The protein below binds the small molecule below.
Small molecule (SMILES): Cc1ncc(COP(=O)(O)O)c(C/N=C2\CONC2=O)c1O

Binding-site contacts:
Ligand atom N contacts residue TYR113 of chain 3.A at 3.4 Å.
Ligand atom O4P contacts residue GLY88 of chain 3.A at 3.5 Å.
Ligand atom P contacts residue GLY88 of chain 3.A at 3.4 Å.
Ligand atom O1P contacts residue ILE89 of chain 3.A at 2.9 Å (h-bond).
Ligand atom O1P contacts residue ARG60 of chain 1.A at 2.8 Å (salt-bridge).
Ligand atom ND contacts residue VAL338 of chain 3.A at 3.6 Å.
Ligand atom O2P contacts residue ARG60 of chain 1.A at 2.9 Å (salt-bridge).
Ligand atom O contacts residue LEU340 of chain 3.A at 3.3 Å.
Ligand atom ND contacts residue SER339 of chain 3.A at 2.9 Å (h-bond).
Ligand atom C5 contacts residue TYR113 of chain 3.A at 3.5 Å (hydrophobic).
Ligand atom C4A contacts residue TYR113 of chain 3.A at 3.5 Å (hydrophobic).
Ligand atom O1P contacts residue GLY88 of chain 3.A at 3.0 Å (h-bond).
Ligand atom CB contacts residue LYS210 of chain 3.A at 3.1 Å.
Ligand atom O3P contacts residue THR209 of chain 3.A at 2.8 Å (h-bond).
Ligand atom CA contacts residue LYS210 of chain 3.A at 3.3 Å.
Ligand atom O3P contacts residue GLY88 of chain 3.A at 3.0 Å (h-bond).
Ligand atom O3P contacts residue TYR58 of chain 1.A at 3.5 Å (h-bond).
Ligand atom C contacts residue SER339 of chain 3.A at 3.7 Å.
Ligand atom P contacts residue TYR58 of chain 1.A at 3.6 Å.
Ligand atom CB contacts residue TYR113 of chain 3.A at 3.3 Å (hydrophobic).
Ligand atom C3 contacts residue TYR113 of chain 3.A at 3.6 Å (hydrophobic).
Ligand atom N1 contacts residue THR187 of chain 3.A at 3.7 Å.
Ligand atom C4 contacts residue TYR113 of chain 3.A at 3.5 Å (hydrophobic).
Ligand atom C6 contacts residue ASP185 of chain 3.A at 3.4 Å.
Ligand atom CA contacts residue TYR113 of chain 3.A at 3.3 Å (hydrophobic).
Ligand atom OG contacts residue SER339 of chain 3.A at 3.6 Å (h-bond).
Ligand atom O2P contacts residue TYR58 of chain 1.A at 2.5 Å (h-bond).
Ligand atom O contacts residue ARG374 of chain 3.A at 2.9 Å (salt-bridge).
Ligand atom O1P contacts residue SER87 of chain 3.A at 3.4 Å.
Ligand atom N contacts residue LYS210 of chain 3.A at 3.3 Å.
Ligand atom P contacts residue SER207 of chain 3.A at 3.5 Å.
Ligand atom N1 contacts residue ASP185 of chain 3.A at 2.6 Å (salt-bridge).
Ligand atom C4A contacts residue LYS210 of chain 3.A at 3.4 Å.
Ligand atom C2 contacts residue ASP185 of chain 3.A at 3.5 Å.
Ligand atom C5A contacts residue TYR113 of chain 3.A at 3.6 Å (hydrophobic).
Ligand atom P contacts residue ARG60 of chain 1.A at 3.7 Å.
Ligand atom C2A contacts residue ASP185 of chain 3.A at 3.5 Å.
Ligand atom O4P contacts residue SER207 of chain 3.A at 3.1 Å (h-bond).
Ligand atom OG contacts residue VAL338 of chain 3.A at 3.7 Å.
Ligand atom O3P contacts residue SER207 of chain 3.A at 2.7 Å (h-bond).

Sequence of chain 3.A:
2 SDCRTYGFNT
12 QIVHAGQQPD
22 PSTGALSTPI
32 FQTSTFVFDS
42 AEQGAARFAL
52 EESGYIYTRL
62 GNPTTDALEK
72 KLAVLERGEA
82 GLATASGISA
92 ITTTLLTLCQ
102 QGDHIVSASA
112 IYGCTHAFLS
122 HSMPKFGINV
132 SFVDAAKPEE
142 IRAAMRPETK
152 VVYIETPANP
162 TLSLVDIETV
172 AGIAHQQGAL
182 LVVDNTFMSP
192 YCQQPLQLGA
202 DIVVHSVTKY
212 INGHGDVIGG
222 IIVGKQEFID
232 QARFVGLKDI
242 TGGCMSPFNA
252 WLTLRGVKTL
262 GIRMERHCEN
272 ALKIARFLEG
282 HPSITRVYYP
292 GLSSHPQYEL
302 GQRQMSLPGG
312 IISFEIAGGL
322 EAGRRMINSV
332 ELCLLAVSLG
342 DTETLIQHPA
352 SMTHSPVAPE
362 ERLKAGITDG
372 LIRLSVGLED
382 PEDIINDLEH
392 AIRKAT

Sequence of chain 1.A:
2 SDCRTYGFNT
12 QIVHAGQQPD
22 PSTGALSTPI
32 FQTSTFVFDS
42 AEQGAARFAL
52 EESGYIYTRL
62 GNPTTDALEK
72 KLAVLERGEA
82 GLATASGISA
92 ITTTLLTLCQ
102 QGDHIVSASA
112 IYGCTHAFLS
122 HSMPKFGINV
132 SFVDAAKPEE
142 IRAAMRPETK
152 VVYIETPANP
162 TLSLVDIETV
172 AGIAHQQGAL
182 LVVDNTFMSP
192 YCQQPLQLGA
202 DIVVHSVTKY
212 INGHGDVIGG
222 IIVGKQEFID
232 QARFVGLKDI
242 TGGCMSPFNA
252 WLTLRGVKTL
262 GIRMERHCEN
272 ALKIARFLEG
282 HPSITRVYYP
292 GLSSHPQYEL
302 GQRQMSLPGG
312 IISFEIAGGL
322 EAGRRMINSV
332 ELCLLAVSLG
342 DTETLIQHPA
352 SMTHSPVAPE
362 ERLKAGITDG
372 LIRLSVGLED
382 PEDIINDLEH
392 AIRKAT